Sequence of chain 1.F:
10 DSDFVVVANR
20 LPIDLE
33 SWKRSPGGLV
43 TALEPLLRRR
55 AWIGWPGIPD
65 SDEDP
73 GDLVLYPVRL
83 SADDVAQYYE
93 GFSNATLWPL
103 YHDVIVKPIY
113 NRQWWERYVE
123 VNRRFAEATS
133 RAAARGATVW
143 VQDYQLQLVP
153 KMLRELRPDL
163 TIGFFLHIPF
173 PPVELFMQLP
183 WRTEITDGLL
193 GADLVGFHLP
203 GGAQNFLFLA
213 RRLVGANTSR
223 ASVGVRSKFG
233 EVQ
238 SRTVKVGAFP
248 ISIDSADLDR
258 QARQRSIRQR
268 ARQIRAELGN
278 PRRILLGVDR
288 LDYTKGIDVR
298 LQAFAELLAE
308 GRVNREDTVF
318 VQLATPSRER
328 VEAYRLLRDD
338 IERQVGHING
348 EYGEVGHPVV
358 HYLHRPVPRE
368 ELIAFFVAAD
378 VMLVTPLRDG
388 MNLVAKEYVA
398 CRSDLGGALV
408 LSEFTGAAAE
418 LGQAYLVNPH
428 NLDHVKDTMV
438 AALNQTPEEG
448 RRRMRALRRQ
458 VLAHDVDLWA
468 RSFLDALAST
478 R

This small molecule binds to this protein.
Small molecule (SMILES): O=P(O)(O)OC[C@H]1O[C@](O)(CO)[C@@H](O)[C@@H]1O

Binding-site contacts:
Ligand atom O1P contacts residue ARG19 of chain 1.F at 2.8 Å (salt-bridge).
Ligand atom O5 contacts residue GLY39 of chain 1.F at 4.1 Å.
Ligand atom O1 contacts residue ASP145 of chain 1.F at 2.8 Å (salt-bridge).
Ligand atom P contacts residue ARG325 of chain 1.F at 3.6 Å.
Ligand atom O2P contacts residue TYR91 of chain 1.F at 2.3 Å (h-bond).
Ligand atom C6 contacts residue PRO38 of chain 1.F at 3.9 Å (hydrophobic).
Ligand atom O4 contacts residue PRO38 of chain 1.F at 3.9 Å.
Ligand atom C5 contacts residue ARG325 of chain 1.F at 3.9 Å.
Ligand atom C5 contacts residue GLY39 of chain 1.F at 3.5 Å.
Ligand atom O1 contacts residue ILE170 of chain 1.F at 3.6 Å.
Ligand atom P contacts residue TYR91 of chain 1.F at 3.3 Å.
Ligand atom O2 contacts residue TYR146 of chain 1.F at 3.3 Å (h-bond).
Ligand atom C6 contacts residue ARG287 of chain 1.F at 4.0 Å.
Ligand atom O3 contacts residue ASP145 of chain 1.F at 3.0 Å (salt-bridge).
Ligand atom O5 contacts residue ARG325 of chain 1.F at 3.3 Å (salt-bridge).
Ligand atom O3P contacts residue TYR91 of chain 1.F at 3.7 Å.
Ligand atom O5 contacts residue ARG287 of chain 1.F at 4.1 Å.
Ligand atom C6 contacts residue GLY39 of chain 1.F at 3.8 Å.
Ligand atom O3 contacts residue TYR146 of chain 1.F at 4.2 Å.
Ligand atom C1 contacts residue ADP1 of chain 1.W at 3.5 Å.
Ligand atom O1 contacts residue HIS169 of chain 1.F at 3.9 Å.
Ligand atom C1 contacts residue ASP145 of chain 1.F at 4.1 Å.
Ligand atom P contacts residue ARG19 of chain 1.F at 3.7 Å.
Ligand atom O1 contacts residue TYR146 of chain 1.F at 4.1 Å.
Ligand atom C2 contacts residue ARG325 of chain 1.F at 3.6 Å.
Ligand atom C5 contacts residue PRO38 of chain 1.F at 4.0 Å (hydrophobic).
Ligand atom O2P contacts residue ARG325 of chain 1.F at 2.8 Å (salt-bridge).
Ligand atom C3 contacts residue ASP145 of chain 1.F at 4.0 Å.
Ligand atom O4 contacts residue ARG19 of chain 1.F at 3.3 Å.
Ligand atom O5 contacts residue ADP1 of chain 1.W at 3.9 Å.
Ligand atom O2 contacts residue ARG325 of chain 1.F at 2.7 Å (salt-bridge).
Ligand atom O3P contacts residue ARG19 of chain 1.F at 2.8 Å (salt-bridge).
Ligand atom O1P contacts residue TYR91 of chain 1.F at 3.5 Å (h-bond).
Ligand atom O2 contacts residue TRP100 of chain 1.F at 3.8 Å.
Ligand atom O1P contacts residue PRO38 of chain 1.F at 3.7 Å.
Ligand atom O6 contacts residue ARG325 of chain 1.F at 2.7 Å (salt-bridge).
Ligand atom C6 contacts residue ARG325 of chain 1.F at 3.7 Å.
Ligand atom C4 contacts residue ARG325 of chain 1.F at 4.2 Å.
Ligand atom O3 contacts residue LEU41 of chain 1.F at 3.7 Å.
Ligand atom O3 contacts residue GLN147 of chain 1.F at 3.3 Å (h-bond).